Binding-site contacts:
Ligand atom C3 contacts residue ASN84 of chain 1.A at 3.8 Å.
Ligand atom N2 contacts residue ASN84 of chain 1.A at 2.8 Å (h-bond).
Ligand atom C7 contacts residue ILE61 of chain 1.A at 3.9 Å (hydrophobic).
Ligand atom C7 contacts residue ASP19 of chain 1.A at 3.6 Å.
Ligand atom C5 contacts residue ASN84 of chain 1.A at 3.7 Å.
Ligand atom N2 contacts residue ILE61 of chain 1.A at 4.1 Å.
Ligand atom C8 contacts residue ILE61 of chain 1.A at 3.7 Å (hydrophobic).
Ligand atom C1 contacts residue ASN84 of chain 1.A at 1.5 Å.
Ligand atom C2 contacts residue ASP19 of chain 1.A at 3.5 Å.
Ligand atom C1 contacts residue ASP19 of chain 1.A at 3.8 Å.
Ligand atom C2 contacts residue ASN84 of chain 1.A at 2.4 Å.
Ligand atom O5 contacts residue ASN84 of chain 1.A at 2.3 Å (h-bond).
Ligand atom C7 contacts residue ASN84 of chain 1.A at 3.6 Å.
Ligand atom O2 contacts residue ASP19 of chain 1.A at 4.1 Å.
Ligand atom C8 contacts residue GLY17 of chain 1.A at 3.5 Å.
Ligand atom C8 contacts residue ASP19 of chain 1.A at 3.5 Å.
Ligand atom C4 contacts residue ASN84 of chain 1.A at 4.2 Å.
Ligand atom O7 contacts residue ASN84 of chain 1.A at 4.0 Å.
Ligand atom O3 contacts residue ASN183 of chain 1.A at 4.0 Å.
Ligand atom N2 contacts residue ASP19 of chain 1.A at 2.7 Å (salt-bridge).
Ligand atom O2 contacts residue ASN183 of chain 1.A at 3.5 Å (h-bond).

This protein binds this small molecule.
Small molecule (SMILES): CC(=O)N[C@H]1[C@H](O[C@H]2[C@H](O[C@@H]3O[C@@H](C)[C@@H](O)[C@@H](O)[C@@H]3O)[C@@H](NC(C)=O)CO[C@@H]2CO)O[C@H](CO)[C@@H](O)[C@@H]1O

Sequence of chain 1.A:
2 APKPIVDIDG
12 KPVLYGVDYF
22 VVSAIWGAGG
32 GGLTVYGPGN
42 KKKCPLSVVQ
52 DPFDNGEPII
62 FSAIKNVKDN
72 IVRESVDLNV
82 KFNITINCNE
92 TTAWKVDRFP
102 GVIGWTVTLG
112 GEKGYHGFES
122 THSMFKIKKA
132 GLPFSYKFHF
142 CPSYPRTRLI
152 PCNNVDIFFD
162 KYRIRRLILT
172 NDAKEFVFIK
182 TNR